The small molecule below binds the protein below.
Small molecule (SMILES): CC(=O)N[C@@H]1[C@@H](O)[C@H](O)[C@@H](CO)O[C@H]1O

Sequence of chain 1.A:
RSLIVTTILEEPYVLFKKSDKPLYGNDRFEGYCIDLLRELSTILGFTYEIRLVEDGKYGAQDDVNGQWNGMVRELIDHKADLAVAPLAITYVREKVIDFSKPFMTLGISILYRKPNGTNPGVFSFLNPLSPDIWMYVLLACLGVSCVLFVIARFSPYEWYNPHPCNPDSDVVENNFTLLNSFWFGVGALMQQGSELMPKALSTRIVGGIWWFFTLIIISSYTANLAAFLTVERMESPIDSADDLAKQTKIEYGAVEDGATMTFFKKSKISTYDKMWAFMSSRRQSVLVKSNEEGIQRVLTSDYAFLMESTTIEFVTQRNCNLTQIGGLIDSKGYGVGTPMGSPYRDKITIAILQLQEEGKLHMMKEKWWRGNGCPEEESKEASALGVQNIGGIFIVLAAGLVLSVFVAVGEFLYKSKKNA

Binding-site contacts:
Ligand atom C6 contacts residue LEU729 of chain 1.A at 3.8 Å (hydrophobic).
Ligand atom C2 contacts residue ASN749 of chain 1.A at 3.8 Å.
Ligand atom O4 contacts residue ASN749 of chain 1.A at 4.2 Å.
Ligand atom C7 contacts residue ASN751 of chain 1.A at 3.6 Å.
Ligand atom N2 contacts residue ASN751 of chain 1.A at 3.5 Å (h-bond).
Ligand atom C3 contacts residue ASN751 of chain 1.A at 3.5 Å.
Ligand atom C1 contacts residue ASN749 of chain 1.A at 4.1 Å.
Ligand atom C4 contacts residue ASN749 of chain 1.A at 3.5 Å.
Ligand atom C2 contacts residue ASN751 of chain 1.A at 2.5 Å.
Ligand atom O6 contacts residue LEU729 of chain 1.A at 3.9 Å.
Ligand atom C6 contacts residue ASN751 of chain 1.A at 3.3 Å.
Ligand atom O7 contacts residue ASN751 of chain 1.A at 2.9 Å (h-bond).
Ligand atom O3 contacts residue ASN751 of chain 1.A at 4.4 Å.
Ligand atom C1 contacts residue ASN751 of chain 1.A at 1.4 Å.
Ligand atom O3 contacts residue ASN749 of chain 1.A at 4.0 Å.
Ligand atom C5 contacts residue ASN751 of chain 1.A at 3.2 Å.
Ligand atom C5 contacts residue ASN749 of chain 1.A at 4.4 Å.
Ligand atom C4 contacts residue ASN751 of chain 1.A at 3.3 Å.
Ligand atom C3 contacts residue ASN749 of chain 1.A at 4.0 Å.
Ligand atom O5 contacts residue ASN751 of chain 1.A at 2.5 Å (h-bond).
Ligand atom O7 contacts residue CYS750 of chain 1.A at 3.5 Å.
Ligand atom C6 contacts residue ASN749 of chain 1.A at 4.3 Å.